Binding-site contacts:
Ligand atom C6 contacts residue MET372 of chain 1.C at 4.5 Å (hydrophobic).
Ligand atom O5 contacts residue ASP365 of chain 1.C at 4.5 Å.
Ligand atom C8 contacts residue ASN368 of chain 1.C at 3.9 Å.
Ligand atom O5 contacts residue ASN368 of chain 1.C at 2.4 Å (h-bond).
Ligand atom C1 contacts residue ASN368 of chain 1.C at 1.4 Å.
Ligand atom C2 contacts residue ASN368 of chain 1.C at 2.5 Å.
Ligand atom C1 contacts residue MET372 of chain 1.C at 3.8 Å (hydrophobic).
Ligand atom C5 contacts residue ASN368 of chain 1.C at 3.7 Å.
Ligand atom C4 contacts residue ASN368 of chain 1.C at 4.2 Å.
Ligand atom C7 contacts residue ASN368 of chain 1.C at 3.5 Å.
Ligand atom C3 contacts residue ASN368 of chain 1.C at 3.8 Å.
Ligand atom O7 contacts residue ASN368 of chain 1.C at 3.8 Å.
Ligand atom C5 contacts residue MET372 of chain 1.C at 4.2 Å (hydrophobic).
Ligand atom O5 contacts residue MET372 of chain 1.C at 3.4 Å.
Ligand atom N2 contacts residue ASN368 of chain 1.C at 2.9 Å (h-bond).

Sequence of chain 1.C:
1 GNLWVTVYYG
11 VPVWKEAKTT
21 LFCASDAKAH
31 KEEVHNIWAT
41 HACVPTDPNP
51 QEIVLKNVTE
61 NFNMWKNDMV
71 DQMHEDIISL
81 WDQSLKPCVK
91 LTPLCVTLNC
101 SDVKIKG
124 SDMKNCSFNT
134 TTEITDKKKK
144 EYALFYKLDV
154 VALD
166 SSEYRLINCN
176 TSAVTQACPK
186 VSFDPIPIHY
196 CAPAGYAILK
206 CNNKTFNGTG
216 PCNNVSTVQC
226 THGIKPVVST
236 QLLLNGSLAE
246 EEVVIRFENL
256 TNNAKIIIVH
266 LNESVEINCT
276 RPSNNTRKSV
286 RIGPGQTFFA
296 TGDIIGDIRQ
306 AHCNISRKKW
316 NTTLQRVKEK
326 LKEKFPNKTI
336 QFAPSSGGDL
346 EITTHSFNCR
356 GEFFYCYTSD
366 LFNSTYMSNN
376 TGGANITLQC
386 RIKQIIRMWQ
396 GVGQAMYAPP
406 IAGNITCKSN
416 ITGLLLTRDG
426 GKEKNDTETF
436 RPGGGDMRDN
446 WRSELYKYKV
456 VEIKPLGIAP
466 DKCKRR

The small molecule below binds the protein below.
Small molecule (SMILES): CC(=O)N[C@@H]1[C@@H](O)[C@H](O)[C@@H](CO)O[C@H]1O